Binding-site contacts:
Ligand atom C7 contacts residue ASN141 of chain 2.A at 4.3 Å.
Ligand atom C5 contacts residue ASN153 of chain 2.A at 3.6 Å.
Ligand atom C5 contacts residue TYR170 of chain 2.A at 4.2 Å (hydrophobic).
Ligand atom C7 contacts residue ASN153 of chain 2.A at 3.2 Å.
Ligand atom O5 contacts residue TYR170 of chain 2.A at 4.5 Å.
Ligand atom O4 contacts residue TYR170 of chain 2.A at 4.3 Å.
Ligand atom C3 contacts residue ASP325 of chain 2.A at 4.2 Å.
Ligand atom O7 contacts residue VAL139 of chain 2.A at 4.4 Å.
Ligand atom O6 contacts residue TYR170 of chain 2.A at 4.4 Å.
Ligand atom O3 contacts residue ASP325 of chain 2.A at 4.2 Å.
Ligand atom C3 contacts residue TYR170 of chain 2.A at 4.0 Å (hydrophobic).
Ligand atom N2 contacts residue ASP325 of chain 2.A at 3.9 Å.
Ligand atom C4 contacts residue ASN153 of chain 2.A at 4.2 Å.
Ligand atom C1 contacts residue ASN153 of chain 2.A at 1.4 Å.
Ligand atom C8 contacts residue ASN153 of chain 2.A at 4.3 Å.
Ligand atom O7 contacts residue ASN153 of chain 2.A at 3.3 Å (h-bond).
Ligand atom O7 contacts residue ASN141 of chain 2.A at 3.7 Å.
Ligand atom N2 contacts residue TYR170 of chain 2.A at 4.4 Å.
Ligand atom O5 contacts residue ASN153 of chain 2.A at 2.4 Å (h-bond).
Ligand atom C8 contacts residue LEU172 of chain 2.A at 4.1 Å (hydrophobic).
Ligand atom N2 contacts residue ASN153 of chain 2.A at 2.8 Å (h-bond).
Ligand atom C3 contacts residue ASN153 of chain 2.A at 3.6 Å.
Ligand atom C7 contacts residue TYR170 of chain 2.A at 4.1 Å (hydrophobic).
Ligand atom O3 contacts residue TYR170 of chain 2.A at 4.4 Å.
Ligand atom O7 contacts residue TYR170 of chain 2.A at 4.0 Å.
Ligand atom C2 contacts residue ASN153 of chain 2.A at 2.4 Å.
Ligand atom C1 contacts residue TYR170 of chain 2.A at 3.9 Å (hydrophobic).
Ligand atom C8 contacts residue VAL139 of chain 2.A at 3.8 Å (hydrophobic).
Ligand atom C7 contacts residue VAL139 of chain 2.A at 4.5 Å (hydrophobic).
Ligand atom C2 contacts residue TYR170 of chain 2.A at 4.5 Å (hydrophobic).
Ligand atom C8 contacts residue TYR170 of chain 2.A at 3.9 Å (hydrophobic).
Ligand atom C8 contacts residue ASP325 of chain 2.A at 4.4 Å.

The small molecule below binds the protein below.
Small molecule (SMILES): CC(=O)N[C@H]1[C@H](O[C@H]2[C@H](O)[C@@H](NC(C)=O)CO[C@@H]2CO)O[C@H](CO)[C@@H](O)[C@@H]1O

Sequence of chain 2.A:
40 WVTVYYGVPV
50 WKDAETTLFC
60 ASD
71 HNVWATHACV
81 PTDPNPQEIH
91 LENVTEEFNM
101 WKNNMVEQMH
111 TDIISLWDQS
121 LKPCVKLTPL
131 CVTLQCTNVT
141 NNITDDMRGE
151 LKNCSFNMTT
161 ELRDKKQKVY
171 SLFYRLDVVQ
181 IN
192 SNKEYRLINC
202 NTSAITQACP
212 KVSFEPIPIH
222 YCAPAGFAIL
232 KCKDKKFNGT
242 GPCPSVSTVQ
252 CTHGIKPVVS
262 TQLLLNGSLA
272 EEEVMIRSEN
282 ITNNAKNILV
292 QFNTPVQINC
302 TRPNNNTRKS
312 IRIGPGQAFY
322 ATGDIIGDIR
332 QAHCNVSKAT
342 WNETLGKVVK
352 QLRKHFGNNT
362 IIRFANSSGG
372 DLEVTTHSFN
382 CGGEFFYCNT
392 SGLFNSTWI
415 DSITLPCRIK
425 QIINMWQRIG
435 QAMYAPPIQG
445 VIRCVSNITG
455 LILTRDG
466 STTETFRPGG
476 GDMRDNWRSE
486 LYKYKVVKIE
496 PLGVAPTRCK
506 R